Sequence of chain 2.A:
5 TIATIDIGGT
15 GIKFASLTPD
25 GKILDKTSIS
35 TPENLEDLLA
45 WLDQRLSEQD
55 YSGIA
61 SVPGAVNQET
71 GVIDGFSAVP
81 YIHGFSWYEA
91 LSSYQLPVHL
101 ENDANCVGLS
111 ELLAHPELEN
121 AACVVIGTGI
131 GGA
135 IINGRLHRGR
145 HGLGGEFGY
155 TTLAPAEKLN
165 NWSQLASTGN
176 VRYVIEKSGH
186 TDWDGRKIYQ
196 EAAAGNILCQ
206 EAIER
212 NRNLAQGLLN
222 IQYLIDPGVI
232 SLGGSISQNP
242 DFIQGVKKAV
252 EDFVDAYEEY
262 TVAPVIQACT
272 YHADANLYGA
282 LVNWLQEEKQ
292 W

Binding-site contacts:
Ligand atom O3 contacts residue SER92 of chain 2.A at 3.1 Å.
Ligand atom C1 contacts residue GLN95 of chain 2.A at 4.4 Å.
Ligand atom C2 contacts residue LEU96 of chain 2.A at 4.4 Å (hydrophobic).
Ligand atom O1 contacts residue PRO97 of chain 2.A at 4.5 Å.
Ligand atom O5 contacts residue LEU96 of chain 2.A at 3.7 Å.
Ligand atom C5 contacts residue PRO97 of chain 2.A at 4.4 Å (hydrophobic).
Ligand atom C6 contacts residue TYR88 of chain 2.A at 4.1 Å (hydrophobic).
Ligand atom C6 contacts residue VAL98 of chain 2.A at 3.8 Å (hydrophobic).
Ligand atom O1 contacts residue GLN95 of chain 2.A at 3.5 Å.
Ligand atom C4 contacts residue TYR88 of chain 2.A at 3.4 Å (hydrophobic).
Ligand atom O4 contacts residue LEU96 of chain 2.A at 3.9 Å.
Ligand atom O4 contacts residue SER92 of chain 2.A at 3.6 Å.
Ligand atom C4 contacts residue SER92 of chain 2.A at 4.2 Å.
Ligand atom C4 contacts residue LEU96 of chain 2.A at 4.1 Å (hydrophobic).
Ligand atom O6 contacts residue LEU96 of chain 2.A at 4.1 Å.
Ligand atom C3 contacts residue LEU96 of chain 2.A at 4.2 Å (hydrophobic).
Ligand atom O4 contacts residue TYR88 of chain 2.A at 2.7 Å (h-bond).
Ligand atom C4 contacts residue VAL98 of chain 2.A at 4.3 Å (hydrophobic).
Ligand atom O4 contacts residue VAL98 of chain 2.A at 3.4 Å.
Ligand atom O3 contacts residue TYR88 of chain 2.A at 4.1 Å.
Ligand atom C5 contacts residue LEU96 of chain 2.A at 3.3 Å (hydrophobic).
Ligand atom C6 contacts residue TYR88 of chain 2.A at 4.0 Å (hydrophobic).
Ligand atom O6 contacts residue VAL98 of chain 2.A at 2.9 Å (h-bond).
Ligand atom C6 contacts residue LEU96 of chain 2.A at 4.2 Å (hydrophobic).
Ligand atom O5 contacts residue PRO97 of chain 2.A at 4.5 Å.
Ligand atom O4 contacts residue LEU91 of chain 2.A at 3.9 Å.
Ligand atom C3 contacts residue SER92 of chain 2.A at 3.8 Å.
Ligand atom C5 contacts residue VAL98 of chain 2.A at 4.0 Å (hydrophobic).
Ligand atom O6 contacts residue PRO97 of chain 2.A at 3.5 Å.
Ligand atom O1 contacts residue LEU96 of chain 2.A at 3.7 Å.
Ligand atom C3 contacts residue TYR88 of chain 2.A at 4.3 Å (hydrophobic).

A small-molecule ligand and the protein it binds are described below.
Small molecule (SMILES): OC[C@H]1O[C@@](CO)(O[C@H]2O[C@H](CO)[C@@H](O)[C@H](O)[C@H]2O)[C@@H](O)[C@@H]1O